This protein binds this small molecule.
Small molecule (SMILES): CC(=O)N[C@H]1[C@H](O[C@H]2[C@H](O)[C@@H](NC(C)=O)CO[C@@H]2CO)O[C@H](CO)[C@@H](O[C@@H]2O[C@H](CO)[C@@H](O)[C@H](O[C@H]3O[C@H](CO)[C@@H](O)[C@H](O)[C@@H]3O)[C@@H]2O)[C@@H]1O

Binding-site contacts:
Ligand atom O5 contacts residue ASN44 of chain 7.E at 2.4 Å (h-bond).
Ligand atom C1 contacts residue LEU108 of chain 7.E at 3.9 Å (hydrophobic).
Ligand atom O6 contacts residue ARG110 of chain 7.E at 2.9 Å (salt-bridge).
Ligand atom C4 contacts residue ASN44 of chain 7.E at 4.3 Å.
Ligand atom O7 contacts residue LEU108 of chain 7.E at 3.7 Å.
Ligand atom O6 contacts residue GLU55 of chain 56.E at 3.7 Å.
Ligand atom C7 contacts residue ASN44 of chain 7.E at 3.4 Å.
Ligand atom N2 contacts residue LEU108 of chain 7.E at 2.7 Å (h-bond).
Ligand atom C7 contacts residue THR146 of chain 7.E at 4.2 Å.
Ligand atom C7 contacts residue LEU108 of chain 7.E at 3.6 Å (hydrophobic).
Ligand atom C8 contacts residue ASN44 of chain 7.E at 4.5 Å.
Ligand atom O3 contacts residue LEU108 of chain 7.E at 4.0 Å.
Ligand atom C5 contacts residue ASN44 of chain 7.E at 3.7 Å.
Ligand atom C6 contacts residue GLU55 of chain 56.E at 3.5 Å.
Ligand atom C1 contacts residue ASN44 of chain 7.E at 1.4 Å.
Ligand atom C8 contacts residue ILE109 of chain 7.E at 3.8 Å (hydrophobic).
Ligand atom C8 contacts residue LEU108 of chain 7.E at 3.7 Å (hydrophobic).
Ligand atom O7 contacts residue ASN44 of chain 7.E at 3.7 Å.
Ligand atom C6 contacts residue ARG110 of chain 7.E at 3.5 Å.
Ligand atom N2 contacts residue ASN44 of chain 7.E at 2.9 Å (h-bond).
Ligand atom C2 contacts residue ASN44 of chain 7.E at 2.5 Å.
Ligand atom O7 contacts residue THR146 of chain 7.E at 3.3 Å.
Ligand atom C2 contacts residue LEU108 of chain 7.E at 3.5 Å (hydrophobic).
Ligand atom C5 contacts residue ARG110 of chain 7.E at 4.4 Å.
Ligand atom C8 contacts residue THR146 of chain 7.E at 4.1 Å.
Ligand atom N2 contacts residue ILE109 of chain 7.E at 4.5 Å.
Ligand atom C3 contacts residue ASN44 of chain 7.E at 3.8 Å.
Ligand atom O6 contacts residue VAL45 of chain 7.E at 3.9 Å.
Ligand atom C8 contacts residue VAL62 of chain 7.E at 3.8 Å (hydrophobic).
Ligand atom C3 contacts residue LEU108 of chain 7.E at 3.5 Å (hydrophobic).

Sequence of chain 7.E:
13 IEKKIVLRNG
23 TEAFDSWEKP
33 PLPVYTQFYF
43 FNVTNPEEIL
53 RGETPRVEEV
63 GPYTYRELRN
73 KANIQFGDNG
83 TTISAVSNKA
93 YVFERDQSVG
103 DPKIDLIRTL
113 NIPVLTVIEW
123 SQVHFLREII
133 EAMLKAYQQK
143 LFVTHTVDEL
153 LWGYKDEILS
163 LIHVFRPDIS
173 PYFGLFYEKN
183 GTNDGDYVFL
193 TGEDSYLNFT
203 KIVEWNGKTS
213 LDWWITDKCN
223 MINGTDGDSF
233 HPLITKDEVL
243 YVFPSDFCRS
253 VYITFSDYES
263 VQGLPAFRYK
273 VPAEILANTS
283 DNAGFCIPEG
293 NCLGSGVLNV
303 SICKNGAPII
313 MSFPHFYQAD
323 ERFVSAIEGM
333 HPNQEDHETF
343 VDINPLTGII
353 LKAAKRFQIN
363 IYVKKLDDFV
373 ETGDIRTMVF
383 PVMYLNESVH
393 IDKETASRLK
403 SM

Sequence of chain 56.E:
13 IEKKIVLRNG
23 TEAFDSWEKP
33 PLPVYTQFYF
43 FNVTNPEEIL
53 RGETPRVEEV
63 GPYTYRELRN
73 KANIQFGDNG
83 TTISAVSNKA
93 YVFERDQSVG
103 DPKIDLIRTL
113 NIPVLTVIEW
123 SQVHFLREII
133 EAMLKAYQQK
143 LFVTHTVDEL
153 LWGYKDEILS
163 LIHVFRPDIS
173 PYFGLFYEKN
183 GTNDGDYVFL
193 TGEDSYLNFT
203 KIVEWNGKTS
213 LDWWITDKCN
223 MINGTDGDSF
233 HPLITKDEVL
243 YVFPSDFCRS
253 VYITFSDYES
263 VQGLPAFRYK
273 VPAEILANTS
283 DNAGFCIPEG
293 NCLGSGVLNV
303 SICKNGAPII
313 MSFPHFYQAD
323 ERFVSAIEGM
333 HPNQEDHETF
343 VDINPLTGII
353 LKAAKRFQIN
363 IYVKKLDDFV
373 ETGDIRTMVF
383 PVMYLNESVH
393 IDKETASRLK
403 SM